Sequence of chain 1.B:
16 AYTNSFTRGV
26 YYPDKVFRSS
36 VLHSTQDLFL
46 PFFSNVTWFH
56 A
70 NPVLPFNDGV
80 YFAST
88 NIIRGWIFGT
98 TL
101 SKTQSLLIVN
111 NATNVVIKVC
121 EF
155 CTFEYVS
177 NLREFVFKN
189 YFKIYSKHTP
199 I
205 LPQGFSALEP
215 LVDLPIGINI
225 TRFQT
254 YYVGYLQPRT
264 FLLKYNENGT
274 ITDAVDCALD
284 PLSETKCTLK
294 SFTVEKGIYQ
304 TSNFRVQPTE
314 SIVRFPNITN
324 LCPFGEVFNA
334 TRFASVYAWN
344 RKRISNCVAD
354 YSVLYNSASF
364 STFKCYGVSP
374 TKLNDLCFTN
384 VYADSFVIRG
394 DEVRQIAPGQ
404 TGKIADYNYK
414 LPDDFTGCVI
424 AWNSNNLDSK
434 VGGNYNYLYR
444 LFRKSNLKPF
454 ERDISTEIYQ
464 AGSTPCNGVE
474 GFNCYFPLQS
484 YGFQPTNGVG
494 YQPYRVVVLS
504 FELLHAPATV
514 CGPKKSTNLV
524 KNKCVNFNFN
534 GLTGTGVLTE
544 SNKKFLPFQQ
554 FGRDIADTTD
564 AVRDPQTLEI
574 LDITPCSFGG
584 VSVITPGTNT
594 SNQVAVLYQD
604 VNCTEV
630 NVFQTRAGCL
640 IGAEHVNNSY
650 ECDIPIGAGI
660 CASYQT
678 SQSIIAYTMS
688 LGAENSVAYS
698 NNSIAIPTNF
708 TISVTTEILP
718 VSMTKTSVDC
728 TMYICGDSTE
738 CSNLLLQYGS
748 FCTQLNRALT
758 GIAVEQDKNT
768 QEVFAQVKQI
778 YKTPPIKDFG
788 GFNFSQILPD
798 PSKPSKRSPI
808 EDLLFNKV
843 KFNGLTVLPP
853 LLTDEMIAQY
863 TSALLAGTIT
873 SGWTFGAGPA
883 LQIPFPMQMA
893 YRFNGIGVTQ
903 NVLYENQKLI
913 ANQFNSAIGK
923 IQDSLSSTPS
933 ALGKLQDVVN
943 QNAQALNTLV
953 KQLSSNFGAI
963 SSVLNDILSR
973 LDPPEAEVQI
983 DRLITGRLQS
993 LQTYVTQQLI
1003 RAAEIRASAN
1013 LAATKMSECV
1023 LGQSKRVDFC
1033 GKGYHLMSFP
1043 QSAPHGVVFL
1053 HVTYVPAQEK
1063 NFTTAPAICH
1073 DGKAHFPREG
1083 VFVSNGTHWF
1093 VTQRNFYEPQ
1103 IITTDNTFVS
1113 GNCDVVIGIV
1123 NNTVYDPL

The small molecule below binds the protein below.
Small molecule (SMILES): CC(=O)N[C@@H]1[C@@H](O)[C@H](O)[C@@H](CO)O[C@H]1O

Binding-site contacts:
Ligand atom C7 contacts residue ASN320 of chain 1.B at 3.5 Å.
Ligand atom C8 contacts residue ASN320 of chain 1.B at 3.7 Å.
Ligand atom C3 contacts residue ASN320 of chain 1.B at 3.8 Å.
Ligand atom O7 contacts residue ASN320 of chain 1.B at 4.4 Å.
Ligand atom C8 contacts residue GLN569 of chain 1.B at 3.5 Å.
Ligand atom C1 contacts residue ASN320 of chain 1.B at 1.4 Å.
Ligand atom C8 contacts residue PRO568 of chain 1.B at 3.7 Å (hydrophobic).
Ligand atom C4 contacts residue ASN320 of chain 1.B at 4.2 Å.
Ligand atom C8 contacts residue LEU571 of chain 1.B at 4.5 Å (hydrophobic).
Ligand atom C2 contacts residue GLN569 of chain 1.B at 3.6 Å.
Ligand atom C3 contacts residue GLN569 of chain 1.B at 3.5 Å.
Ligand atom C7 contacts residue GLN569 of chain 1.B at 3.5 Å.
Ligand atom N2 contacts residue ASN320 of chain 1.B at 2.6 Å (h-bond).
Ligand atom C2 contacts residue ASN320 of chain 1.B at 2.5 Å.
Ligand atom C5 contacts residue ASN320 of chain 1.B at 3.7 Å.
Ligand atom N2 contacts residue GLN569 of chain 1.B at 2.8 Å (h-bond).
Ligand atom O7 contacts residue GLN569 of chain 1.B at 4.5 Å.
Ligand atom C1 contacts residue GLN569 of chain 1.B at 4.2 Å.
Ligand atom O3 contacts residue GLN569 of chain 1.B at 3.8 Å.
Ligand atom O5 contacts residue ASN320 of chain 1.B at 2.4 Å (h-bond).